Binding-site contacts:
Ligand atom O5 contacts residue ASN801 of chain 1.B at 2.4 Å (h-bond).
Ligand atom C2 contacts residue ASN801 of chain 1.B at 2.5 Å.
Ligand atom C5 contacts residue GLN804 of chain 1.B at 3.9 Å.
Ligand atom C5 contacts residue ASN801 of chain 1.B at 3.7 Å.
Ligand atom C1 contacts residue ASN801 of chain 1.B at 1.4 Å.
Ligand atom C2 contacts residue SER803 of chain 1.B at 4.5 Å.
Ligand atom O5 contacts residue SER803 of chain 1.B at 3.6 Å.
Ligand atom C1 contacts residue SER803 of chain 1.B at 3.3 Å.
Ligand atom C3 contacts residue ASN801 of chain 1.B at 3.8 Å.
Ligand atom C6 contacts residue GLN804 of chain 1.B at 3.3 Å.
Ligand atom C5 contacts residue SER803 of chain 1.B at 3.8 Å.
Ligand atom O5 contacts residue GLN804 of chain 1.B at 4.2 Å.
Ligand atom C7 contacts residue ASN801 of chain 1.B at 3.6 Å.
Ligand atom O6 contacts residue GLN804 of chain 1.B at 3.7 Å.
Ligand atom C4 contacts residue ASN801 of chain 1.B at 4.2 Å.
Ligand atom N2 contacts residue ASN801 of chain 1.B at 2.9 Å (h-bond).
Ligand atom O7 contacts residue ASN801 of chain 1.B at 4.0 Å.

A small-molecule ligand and the protein it binds are described below.
Small molecule (SMILES): CC(=O)N[C@@H]1[C@@H](O)[C@H](O)[C@@H](CO)O[C@H]1O

Sequence of chain 1.B:
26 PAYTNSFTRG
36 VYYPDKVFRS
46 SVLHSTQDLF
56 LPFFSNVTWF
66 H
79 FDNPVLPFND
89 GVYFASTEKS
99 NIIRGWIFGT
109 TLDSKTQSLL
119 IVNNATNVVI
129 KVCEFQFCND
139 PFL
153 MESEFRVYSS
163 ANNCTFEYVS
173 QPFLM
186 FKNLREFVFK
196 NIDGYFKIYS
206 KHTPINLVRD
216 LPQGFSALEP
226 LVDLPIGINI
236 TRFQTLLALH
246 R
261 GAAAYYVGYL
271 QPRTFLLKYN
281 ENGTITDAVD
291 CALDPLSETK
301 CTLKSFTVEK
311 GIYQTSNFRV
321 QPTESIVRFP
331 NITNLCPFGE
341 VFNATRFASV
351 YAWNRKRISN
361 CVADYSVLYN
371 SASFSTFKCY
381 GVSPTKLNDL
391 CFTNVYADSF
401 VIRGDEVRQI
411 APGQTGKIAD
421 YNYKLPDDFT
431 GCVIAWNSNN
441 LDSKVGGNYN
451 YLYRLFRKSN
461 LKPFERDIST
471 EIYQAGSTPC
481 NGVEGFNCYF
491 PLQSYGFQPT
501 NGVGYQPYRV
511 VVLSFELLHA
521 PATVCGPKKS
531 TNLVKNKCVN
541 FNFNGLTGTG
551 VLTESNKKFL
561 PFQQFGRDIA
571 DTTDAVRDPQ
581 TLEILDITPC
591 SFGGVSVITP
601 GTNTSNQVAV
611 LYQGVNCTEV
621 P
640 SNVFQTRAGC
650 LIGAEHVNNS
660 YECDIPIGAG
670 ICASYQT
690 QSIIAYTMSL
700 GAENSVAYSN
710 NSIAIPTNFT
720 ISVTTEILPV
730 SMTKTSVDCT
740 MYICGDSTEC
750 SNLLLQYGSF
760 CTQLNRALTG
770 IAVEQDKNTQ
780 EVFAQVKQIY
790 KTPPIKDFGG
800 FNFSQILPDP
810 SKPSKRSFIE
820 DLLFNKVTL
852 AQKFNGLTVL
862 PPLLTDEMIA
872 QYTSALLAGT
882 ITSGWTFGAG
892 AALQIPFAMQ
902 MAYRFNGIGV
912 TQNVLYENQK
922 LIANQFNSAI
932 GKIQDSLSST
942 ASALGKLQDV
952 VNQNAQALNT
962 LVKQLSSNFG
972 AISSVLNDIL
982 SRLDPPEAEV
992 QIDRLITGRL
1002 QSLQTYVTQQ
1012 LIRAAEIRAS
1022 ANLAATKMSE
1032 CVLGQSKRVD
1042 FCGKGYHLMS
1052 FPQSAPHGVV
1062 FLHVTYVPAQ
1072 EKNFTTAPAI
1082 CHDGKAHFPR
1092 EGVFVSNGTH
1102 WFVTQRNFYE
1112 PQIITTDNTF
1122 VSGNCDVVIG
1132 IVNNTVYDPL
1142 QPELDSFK